Binding-site contacts:
Ligand atom C19 contacts residue ASN96 of chain 1.A at 3.6 Å.
Ligand atom O6 contacts residue ARG197 of chain 1.A at 3.2 Å (salt-bridge).
Ligand atom C19 contacts residue ILE193 of chain 1.A at 3.3 Å (hydrophobic).
Ligand atom C4 contacts residue TYR196 of chain 1.A at 3.6 Å (hydrophobic).
Ligand atom O6 contacts residue GLN93 of chain 1.A at 3.4 Å (h-bond).
Ligand atom C27 contacts residue TYR89 of chain 1.A at 3.6 Å (hydrophobic).
Ligand atom O1 contacts residue ARG197 of chain 1.A at 3.0 Å (salt-bridge).
Ligand atom C28 contacts residue GLY291 of chain 1.A at 3.4 Å.
Ligand atom O6 contacts residue TYR89 of chain 1.A at 2.3 Å (h-bond).
Ligand atom O7 contacts residue GLY291 of chain 1.A at 3.5 Å.
Ligand atom C17 contacts residue THR92 of chain 1.A at 3.5 Å.
Ligand atom O6 contacts residue GLY291 of chain 1.A at 3.6 Å.
Ligand atom C28 contacts residue TYR196 of chain 1.A at 3.5 Å (hydrophobic).
Ligand atom O7 contacts residue TYR196 of chain 1.A at 2.4 Å (h-bond).
Ligand atom C19 contacts residue THR92 of chain 1.A at 3.6 Å.
Ligand atom C26 contacts residue ARG88 of chain 1.A at 3.5 Å.
Ligand atom O2 contacts residue ARG197 of chain 1.A at 2.8 Å (salt-bridge).
Ligand atom C28 contacts residue ARG197 of chain 1.A at 3.5 Å.
Ligand atom C25 contacts residue TYR89 of chain 1.A at 3.2 Å (hydrophobic).
Ligand atom C28 contacts residue TYR89 of chain 1.A at 3.2 Å (hydrophobic).
Ligand atom O5 contacts residue ARG88 of chain 1.A at 3.1 Å (salt-bridge).
Ligand atom C15 contacts residue LEU135 of chain 1.A at 3.4 Å (hydrophobic).
Ligand atom C2 contacts residue TYR196 of chain 1.A at 3.5 Å (hydrophobic).
Ligand atom O4 contacts residue ARG88 of chain 1.A at 3.1 Å (salt-bridge).
Ligand atom C23 contacts residue ARG287 of chain 1.A at 3.6 Å.
Ligand atom C19 contacts residue ARG197 of chain 1.A at 3.5 Å.
Ligand atom O4 contacts residue TYR89 of chain 1.A at 3.6 Å.
Ligand atom O7 contacts residue TYR200 of chain 1.A at 3.5 Å.
Ligand atom O1 contacts residue ASN96 of chain 1.A at 2.7 Å (h-bond).
Ligand atom C18 contacts residue LEU135 of chain 1.A at 3.4 Å (hydrophobic).
Ligand atom O2 contacts residue ILE193 of chain 1.A at 3.4 Å.
Ligand atom O4 contacts residue LYS30 of chain 1.A at 2.9 Å (salt-bridge).
Ligand atom C11 contacts residue LEU135 of chain 1.A at 3.7 Å (hydrophobic).
Ligand atom C22 contacts residue ARG197 of chain 1.A at 3.5 Å.
Ligand atom C26 contacts residue TYR89 of chain 1.A at 3.6 Å (hydrophobic).
Ligand atom C24 contacts residue ARG287 of chain 1.A at 3.5 Å.
Ligand atom O1 contacts residue ILE193 of chain 1.A at 3.4 Å.
Ligand atom C22 contacts residue TYR196 of chain 1.A at 3.5 Å (hydrophobic).
Ligand atom C27 contacts residue ARG287 of chain 1.A at 3.6 Å.
Ligand atom O7 contacts residue ARG197 of chain 1.A at 3.2 Å (salt-bridge).

A protein and the small-molecule ligand that binds it are described below.
Small molecule (SMILES): CO[C@H](C/C=C\C=C\CC/C=C/C[C@H](C)/C=C/C(=C\C(=O)O)CC(=O)O)/C(C)=C\C=C(/C)C(=O)O

Sequence of chain 1.A:
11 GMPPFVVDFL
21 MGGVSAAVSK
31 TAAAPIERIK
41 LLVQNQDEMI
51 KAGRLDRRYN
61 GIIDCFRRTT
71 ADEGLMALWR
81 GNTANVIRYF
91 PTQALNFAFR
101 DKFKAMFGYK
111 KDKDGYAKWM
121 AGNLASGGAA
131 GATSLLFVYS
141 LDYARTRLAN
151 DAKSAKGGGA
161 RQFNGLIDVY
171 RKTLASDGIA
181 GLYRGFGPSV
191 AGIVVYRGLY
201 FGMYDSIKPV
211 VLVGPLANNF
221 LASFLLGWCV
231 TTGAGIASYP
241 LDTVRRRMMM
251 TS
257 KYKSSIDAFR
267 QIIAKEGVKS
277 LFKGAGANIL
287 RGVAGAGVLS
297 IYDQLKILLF